The small molecule below binds the protein below.
Small molecule (SMILES): NCC(=O)N[C@@H]1O[C@H](COP(=O)([O-])[O-])[C@@H](O)[C@H]1O

Binding-site contacts:
Ligand atom O8 contacts residue HIS109 of chain 2.A at 4.1 Å.
Ligand atom P15 contacts residue GLY12 of chain 2.A at 3.5 Å.
Ligand atom O6 contacts residue GLU174 of chain 2.A at 2.8 Å (salt-bridge).
Ligand atom P15 contacts residue ASN14 of chain 2.A at 4.0 Å.
Ligand atom C5 contacts residue LYS171 of chain 2.A at 4.1 Å.
Ligand atom O17 contacts residue THR11 of chain 2.A at 3.5 Å (h-bond).
Ligand atom O18 contacts residue LYS171 of chain 2.A at 3.0 Å (salt-bridge).
Ligand atom C10 contacts residue GLY88 of chain 2.A at 3.7 Å.
Ligand atom O8 contacts residue ILE108 of chain 2.A at 3.9 Å.
Ligand atom C21 contacts residue PRO110 of chain 2.A at 3.5 Å (hydrophobic).
Ligand atom C3 contacts residue PRO110 of chain 2.A at 4.0 Å (hydrophobic).
Ligand atom O17 contacts residue GLY12 of chain 2.A at 2.8 Å (h-bond).
Ligand atom O16 contacts residue ASN14 of chain 2.A at 3.0 Å (h-bond).
Ligand atom N24 contacts residue V971 of chain 2.C at 3.1 Å.
Ligand atom O16 contacts residue SER13 of chain 2.A at 3.5 Å (h-bond).
Ligand atom O12 contacts residue LYS171 of chain 2.A at 3.2 Å (salt-bridge).
Ligand atom O8 contacts residue PRO110 of chain 2.A at 3.3 Å.
Ligand atom C21 contacts residue MET90 of chain 2.A at 3.8 Å (hydrophobic).
Ligand atom N19 contacts residue PRO110 of chain 2.A at 3.9 Å.
Ligand atom O18 contacts residue THR11 of chain 2.A at 3.7 Å.
Ligand atom C2 contacts residue GLU174 of chain 2.A at 3.3 Å.
Ligand atom P15 contacts residue LYS171 of chain 2.A at 3.9 Å.
Ligand atom O8 contacts residue GLU174 of chain 2.A at 2.8 Å (salt-bridge).
Ligand atom C1 contacts residue ASN14 of chain 2.A at 3.8 Å.
Ligand atom O18 contacts residue SER13 of chain 2.A at 2.5 Å (h-bond).
Ligand atom O17 contacts residue SER13 of chain 2.A at 4.0 Å.
Ligand atom O16 contacts residue GLY12 of chain 2.A at 4.0 Å.
Ligand atom C23 contacts residue MET90 of chain 2.A at 3.6 Å (hydrophobic).
Ligand atom O6 contacts residue LYS171 of chain 2.A at 3.6 Å.
Ligand atom N24 contacts residue HIS109 of chain 2.A at 3.2 Å (h-bond).
Ligand atom N24 contacts residue GLY118 of chain 2.A at 3.5 Å (h-bond).
Ligand atom O4 contacts residue GLY88 of chain 2.A at 4.1 Å.
Ligand atom O18 contacts residue GLY12 of chain 2.A at 3.5 Å (h-bond).
Ligand atom C1 contacts residue LYS171 of chain 2.A at 4.1 Å.
Ligand atom O18 contacts residue ASN14 of chain 2.A at 3.9 Å.
Ligand atom P15 contacts residue SER13 of chain 2.A at 3.5 Å.
Ligand atom N19 contacts residue ILE108 of chain 2.A at 4.0 Å.
Ligand atom C1 contacts residue GLU174 of chain 2.A at 3.1 Å.
Ligand atom C23 contacts residue V971 of chain 2.C at 3.7 Å.
Ligand atom O22 contacts residue PRO110 of chain 2.A at 3.4 Å.

Sequence of chain 2.A:
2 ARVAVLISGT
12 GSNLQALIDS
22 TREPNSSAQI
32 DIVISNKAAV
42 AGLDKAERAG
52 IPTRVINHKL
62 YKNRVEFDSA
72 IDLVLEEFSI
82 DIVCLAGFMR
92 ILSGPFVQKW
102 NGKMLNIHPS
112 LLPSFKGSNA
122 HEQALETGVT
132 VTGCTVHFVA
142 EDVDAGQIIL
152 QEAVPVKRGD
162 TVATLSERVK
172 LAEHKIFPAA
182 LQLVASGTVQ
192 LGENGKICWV